A protein and the small-molecule ligand that binds it are described below.
Small molecule (SMILES): CC(=O)N[C@H]1[C@H](O[C@H]2[C@H](O)[C@@H](NC(C)=O)CO[C@@H]2CO[C@@H]2O[C@@H](C)[C@@H](O)[C@@H](O)[C@@H]2O)O[C@H](CO)[C@@H](O)[C@@H]1O

Binding-site contacts:
Ligand atom C2 contacts residue ASN154 of chain 5.C at 2.4 Å.
Ligand atom C8 contacts residue GLU155 of chain 5.C at 3.6 Å.
Ligand atom C3 contacts residue ASN154 of chain 5.C at 3.8 Å.
Ligand atom C5 contacts residue ASN154 of chain 5.C at 4.3 Å.
Ligand atom O7 contacts residue ASN154 of chain 5.C at 3.2 Å (h-bond).
Ligand atom C4 contacts residue ASN154 of chain 5.C at 4.3 Å.
Ligand atom C1 contacts residue ASN154 of chain 5.C at 1.4 Å.
Ligand atom N2 contacts residue ASN154 of chain 5.C at 2.8 Å (h-bond).
Ligand atom C5 contacts residue ASN154 of chain 5.C at 3.7 Å.
Ligand atom C7 contacts residue GLU155 of chain 5.C at 4.2 Å.
Ligand atom C7 contacts residue ASN154 of chain 5.C at 3.4 Å.
Ligand atom O5 contacts residue ASN154 of chain 5.C at 2.4 Å (h-bond).
Ligand atom C6 contacts residue ASN154 of chain 5.C at 3.8 Å.
Ligand atom O7 contacts residue GLU155 of chain 5.C at 3.8 Å.
Ligand atom C8 contacts residue ASN154 of chain 5.C at 3.6 Å.

Sequence of chain 5.C:
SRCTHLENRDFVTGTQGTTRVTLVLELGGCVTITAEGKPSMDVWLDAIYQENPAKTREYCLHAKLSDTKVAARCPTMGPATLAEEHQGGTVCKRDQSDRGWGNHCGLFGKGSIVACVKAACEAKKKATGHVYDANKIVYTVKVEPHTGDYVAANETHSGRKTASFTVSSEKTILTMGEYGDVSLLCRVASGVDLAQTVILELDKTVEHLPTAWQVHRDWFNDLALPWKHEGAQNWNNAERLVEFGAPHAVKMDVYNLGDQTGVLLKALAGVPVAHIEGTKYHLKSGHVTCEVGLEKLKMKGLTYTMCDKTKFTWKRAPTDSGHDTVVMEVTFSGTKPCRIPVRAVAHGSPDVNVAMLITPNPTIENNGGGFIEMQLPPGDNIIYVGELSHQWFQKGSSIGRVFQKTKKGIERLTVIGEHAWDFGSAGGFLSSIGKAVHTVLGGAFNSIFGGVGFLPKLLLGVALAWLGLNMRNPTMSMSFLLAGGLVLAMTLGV